Binding-site contacts:
Ligand atom O5 contacts residue ASN160 of chain 1.H at 2.5 Å (h-bond).
Ligand atom C7 contacts residue ASN160 of chain 1.H at 4.1 Å.
Ligand atom C7 contacts residue ASP163 of chain 1.H at 3.8 Å.
Ligand atom C1 contacts residue THR162 of chain 1.H at 4.2 Å.
Ligand atom C2 contacts residue ASN160 of chain 1.H at 2.5 Å.
Ligand atom C3 contacts residue ASN160 of chain 1.H at 3.8 Å.
Ligand atom O7 contacts residue ASP163 of chain 1.H at 4.1 Å.
Ligand atom O7 contacts residue THR162 of chain 1.H at 2.6 Å (h-bond).
Ligand atom C8 contacts residue ASP163 of chain 1.H at 3.5 Å.
Ligand atom N2 contacts residue ASP163 of chain 1.H at 3.7 Å.
Ligand atom C5 contacts residue ASN160 of chain 1.H at 3.7 Å.
Ligand atom C7 contacts residue THR162 of chain 1.H at 3.0 Å.
Ligand atom C8 contacts residue THR162 of chain 1.H at 4.0 Å.
Ligand atom C4 contacts residue ASN160 of chain 1.H at 4.3 Å.
Ligand atom C2 contacts residue THR162 of chain 1.H at 3.5 Å.
Ligand atom C1 contacts residue ASN160 of chain 1.H at 1.4 Å.
Ligand atom N2 contacts residue THR162 of chain 1.H at 3.5 Å (h-bond).
Ligand atom N2 contacts residue ASN160 of chain 1.H at 2.9 Å (h-bond).

Sequence of chain 1.H:
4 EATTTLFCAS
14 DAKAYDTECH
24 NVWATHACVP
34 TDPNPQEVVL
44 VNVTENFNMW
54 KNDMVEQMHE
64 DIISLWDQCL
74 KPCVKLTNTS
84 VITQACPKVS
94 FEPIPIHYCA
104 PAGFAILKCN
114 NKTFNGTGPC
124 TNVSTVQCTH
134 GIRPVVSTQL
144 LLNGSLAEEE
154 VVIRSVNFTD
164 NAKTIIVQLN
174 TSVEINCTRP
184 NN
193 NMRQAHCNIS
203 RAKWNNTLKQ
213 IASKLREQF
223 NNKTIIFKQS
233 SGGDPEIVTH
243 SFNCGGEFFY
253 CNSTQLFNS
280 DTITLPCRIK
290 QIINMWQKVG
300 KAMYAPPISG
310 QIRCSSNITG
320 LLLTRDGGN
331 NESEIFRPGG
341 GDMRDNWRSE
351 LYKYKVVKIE

A protein and the small-molecule ligand that binds it are described below.
Small molecule (SMILES): CC(=O)N[C@@H]1[C@@H](O)[C@H](O)[C@@H](CO)O[C@H]1O